Binding-site contacts:
Ligand atom C2 contacts residue ASN300 of chain 1.F at 2.5 Å.
Ligand atom C4 contacts residue ASN300 of chain 1.F at 4.2 Å.
Ligand atom C8 contacts residue GLU289 of chain 1.F at 4.4 Å.
Ligand atom C1 contacts residue ASN300 of chain 1.F at 1.4 Å.
Ligand atom C5 contacts residue ASN300 of chain 1.F at 3.7 Å.
Ligand atom N2 contacts residue ASN300 of chain 1.F at 2.9 Å (h-bond).
Ligand atom O5 contacts residue ASN300 of chain 1.F at 2.4 Å (h-bond).
Ligand atom C3 contacts residue ASN300 of chain 1.F at 3.8 Å.
Ligand atom C7 contacts residue ASN300 of chain 1.F at 3.7 Å.
Ligand atom O7 contacts residue ASN300 of chain 1.F at 4.0 Å.

The small molecule below binds the protein below.
Small molecule (SMILES): CC(=O)N[C@@H]1[C@@H](O)[C@H](O)[C@@H](CO)O[C@H]1O

Sequence of chain 1.F:
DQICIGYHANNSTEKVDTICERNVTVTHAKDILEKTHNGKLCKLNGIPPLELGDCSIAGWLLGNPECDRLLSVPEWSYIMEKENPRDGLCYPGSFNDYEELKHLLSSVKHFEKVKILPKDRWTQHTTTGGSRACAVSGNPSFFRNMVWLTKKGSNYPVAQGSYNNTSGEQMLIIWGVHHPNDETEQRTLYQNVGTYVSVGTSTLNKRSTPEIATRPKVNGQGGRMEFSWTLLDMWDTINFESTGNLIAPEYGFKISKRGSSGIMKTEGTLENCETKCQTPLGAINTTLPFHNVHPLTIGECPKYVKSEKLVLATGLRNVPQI